Binding-site contacts:
Ligand atom C34 contacts residue GLU22 of chain 11.B at 4.0 Å.
Ligand atom O12 contacts residue GLY360 of chain 11.B at 3.7 Å.
Ligand atom O12 contacts residue ARG359 of chain 11.B at 3.2 Å.
Ligand atom C07 contacts residue ASP224 of chain 11.B at 3.3 Å.
Ligand atom C13 contacts residue HIS227 of chain 11.B at 3.3 Å.
Ligand atom C31 contacts residue HIS227 of chain 11.B at 3.4 Å.
Ligand atom C36 contacts residue HIS227 of chain 11.B at 3.4 Å.
Ligand atom C42 contacts residue VAL23 of chain 11.B at 3.8 Å (hydrophobic).
Ligand atom C30 contacts residue HIS227 of chain 11.B at 2.8 Å.
Ligand atom C33 contacts residue ASP26 of chain 11.B at 2.5 Å.
Ligand atom C27 contacts residue GLY360 of chain 11.B at 4.0 Å.
Ligand atom O07 contacts residue GLN279 of chain 11.B at 3.6 Å.
Ligand atom C07 contacts residue HIS227 of chain 11.B at 3.1 Å.
Ligand atom C28 contacts residue ARG359 of chain 11.B at 3.6 Å.
Ligand atom C08 contacts residue HIS227 of chain 11.B at 3.0 Å.
Ligand atom C40 contacts residue SER234 of chain 11.B at 3.1 Å.
Ligand atom O13 contacts residue GLY360 of chain 11.B at 3.7 Å.
Ligand atom O06 contacts residue PRO272 of chain 11.B at 4.0 Å.
Ligand atom O13 contacts residue PRO358 of chain 11.B at 3.8 Å.
Ligand atom C44 contacts residue GLY360 of chain 11.B at 3.9 Å.
Ligand atom C06 contacts residue ASP224 of chain 11.B at 3.8 Å.
Ligand atom O13 contacts residue ARG359 of chain 11.B at 2.5 Å.
Ligand atom C27 contacts residue ARG359 of chain 11.B at 3.8 Å.
Ligand atom O08 contacts residue ARG276 of chain 11.B at 3.5 Å.
Ligand atom C39 contacts residue ALA231 of chain 11.B at 3.6 Å (hydrophobic).
Ligand atom O06 contacts residue THR274 of chain 11.B at 3.7 Å.
Ligand atom C41 contacts residue PRO358 of chain 11.B at 4.0 Å (hydrophobic).
Ligand atom C09 contacts residue HIS227 of chain 11.B at 3.5 Å.
Ligand atom C06 contacts residue HIS227 of chain 11.B at 3.7 Å.
Ligand atom C41 contacts residue VAL23 of chain 11.B at 3.5 Å (hydrophobic).
Ligand atom C41 contacts residue SER234 of chain 11.B at 3.6 Å.
Ligand atom C40 contacts residue PRO358 of chain 11.B at 4.0 Å (hydrophobic).
Ligand atom O14 contacts residue HIS227 of chain 11.B at 1.8 Å (h-bond).
Ligand atom O06 contacts residue LEU215 of chain 11.B at 3.9 Å.
Ligand atom C19 contacts residue ARG276 of chain 11.B at 3.7 Å.
Ligand atom C34 contacts residue ASP26 of chain 11.B at 3.5 Å.
Ligand atom N01 contacts residue HIS227 of chain 11.B at 4.0 Å.
Ligand atom C32 contacts residue ASP26 of chain 11.B at 3.4 Å.
Ligand atom C40 contacts residue ARG318 of chain 11.B at 3.7 Å.
Ligand atom C32 contacts residue VAL23 of chain 11.B at 3.9 Å (hydrophobic).

Sequence of chain 11.B:
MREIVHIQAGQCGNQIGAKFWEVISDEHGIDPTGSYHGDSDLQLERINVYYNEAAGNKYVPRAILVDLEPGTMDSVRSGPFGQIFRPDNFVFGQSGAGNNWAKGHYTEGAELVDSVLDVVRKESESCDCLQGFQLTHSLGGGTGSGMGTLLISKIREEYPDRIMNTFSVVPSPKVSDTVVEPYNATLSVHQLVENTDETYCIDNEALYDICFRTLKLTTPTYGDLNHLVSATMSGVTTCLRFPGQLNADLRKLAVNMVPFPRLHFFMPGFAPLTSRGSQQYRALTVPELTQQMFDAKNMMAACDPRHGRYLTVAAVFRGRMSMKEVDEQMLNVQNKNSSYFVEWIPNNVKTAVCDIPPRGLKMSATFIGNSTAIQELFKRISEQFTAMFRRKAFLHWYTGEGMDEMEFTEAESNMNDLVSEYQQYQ

The protein below binds the small molecule below.
Small molecule (SMILES): CC(=O)O[C@H]1C(=O)[C@@]2(C)[C@H]([C@H](OC(=O)c3ccccc3)[C@]3(O)C[C@H](OC(=O)[C@H](O)[C@@H](NC(=O)c4ccccc4)c4ccccc4)C(C)=C1C3(C)C)[C@]1(OC(C)=O)CO[C@@H]1C[C@@H]2O